A small-molecule ligand and the protein it binds are described below.
Small molecule (SMILES): CC(=O)N[C@@H]1[C@@H](O)[C@H](O)[C@@H](CO)O[C@H]1O

Sequence of chain 1.B:
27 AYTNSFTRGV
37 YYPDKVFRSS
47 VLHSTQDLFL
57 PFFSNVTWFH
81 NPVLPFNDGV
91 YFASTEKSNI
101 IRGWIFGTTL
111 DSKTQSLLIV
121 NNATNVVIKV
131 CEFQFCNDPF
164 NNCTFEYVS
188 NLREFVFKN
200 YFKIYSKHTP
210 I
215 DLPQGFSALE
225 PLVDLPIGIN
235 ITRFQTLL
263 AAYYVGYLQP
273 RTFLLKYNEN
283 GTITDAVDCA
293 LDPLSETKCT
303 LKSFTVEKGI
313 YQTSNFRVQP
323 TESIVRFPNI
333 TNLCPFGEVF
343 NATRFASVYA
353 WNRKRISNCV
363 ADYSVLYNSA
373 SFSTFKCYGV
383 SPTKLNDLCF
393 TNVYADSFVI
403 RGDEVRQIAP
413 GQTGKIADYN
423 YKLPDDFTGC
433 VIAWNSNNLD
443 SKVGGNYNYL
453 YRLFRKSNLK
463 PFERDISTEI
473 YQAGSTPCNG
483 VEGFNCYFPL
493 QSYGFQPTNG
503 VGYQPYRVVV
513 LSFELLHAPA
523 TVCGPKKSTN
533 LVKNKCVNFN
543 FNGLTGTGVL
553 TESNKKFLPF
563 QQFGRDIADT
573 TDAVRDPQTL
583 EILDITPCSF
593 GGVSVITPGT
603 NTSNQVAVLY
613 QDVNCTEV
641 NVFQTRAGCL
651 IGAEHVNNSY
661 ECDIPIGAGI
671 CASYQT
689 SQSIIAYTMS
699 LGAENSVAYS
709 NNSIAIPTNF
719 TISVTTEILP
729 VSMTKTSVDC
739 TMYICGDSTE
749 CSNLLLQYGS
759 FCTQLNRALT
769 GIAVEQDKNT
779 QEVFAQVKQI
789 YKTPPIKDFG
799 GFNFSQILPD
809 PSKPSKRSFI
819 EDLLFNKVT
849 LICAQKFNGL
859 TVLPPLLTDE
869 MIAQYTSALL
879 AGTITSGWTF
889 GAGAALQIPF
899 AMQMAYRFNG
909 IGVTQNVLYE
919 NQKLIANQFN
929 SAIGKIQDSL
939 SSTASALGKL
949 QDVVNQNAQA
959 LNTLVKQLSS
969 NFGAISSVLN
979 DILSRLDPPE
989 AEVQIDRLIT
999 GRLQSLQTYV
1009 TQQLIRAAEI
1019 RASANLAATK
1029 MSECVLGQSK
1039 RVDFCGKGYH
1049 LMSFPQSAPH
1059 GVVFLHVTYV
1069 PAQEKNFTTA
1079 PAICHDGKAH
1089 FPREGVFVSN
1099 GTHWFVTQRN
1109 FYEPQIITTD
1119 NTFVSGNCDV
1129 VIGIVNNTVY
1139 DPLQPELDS

Sequence of chain 1.C:
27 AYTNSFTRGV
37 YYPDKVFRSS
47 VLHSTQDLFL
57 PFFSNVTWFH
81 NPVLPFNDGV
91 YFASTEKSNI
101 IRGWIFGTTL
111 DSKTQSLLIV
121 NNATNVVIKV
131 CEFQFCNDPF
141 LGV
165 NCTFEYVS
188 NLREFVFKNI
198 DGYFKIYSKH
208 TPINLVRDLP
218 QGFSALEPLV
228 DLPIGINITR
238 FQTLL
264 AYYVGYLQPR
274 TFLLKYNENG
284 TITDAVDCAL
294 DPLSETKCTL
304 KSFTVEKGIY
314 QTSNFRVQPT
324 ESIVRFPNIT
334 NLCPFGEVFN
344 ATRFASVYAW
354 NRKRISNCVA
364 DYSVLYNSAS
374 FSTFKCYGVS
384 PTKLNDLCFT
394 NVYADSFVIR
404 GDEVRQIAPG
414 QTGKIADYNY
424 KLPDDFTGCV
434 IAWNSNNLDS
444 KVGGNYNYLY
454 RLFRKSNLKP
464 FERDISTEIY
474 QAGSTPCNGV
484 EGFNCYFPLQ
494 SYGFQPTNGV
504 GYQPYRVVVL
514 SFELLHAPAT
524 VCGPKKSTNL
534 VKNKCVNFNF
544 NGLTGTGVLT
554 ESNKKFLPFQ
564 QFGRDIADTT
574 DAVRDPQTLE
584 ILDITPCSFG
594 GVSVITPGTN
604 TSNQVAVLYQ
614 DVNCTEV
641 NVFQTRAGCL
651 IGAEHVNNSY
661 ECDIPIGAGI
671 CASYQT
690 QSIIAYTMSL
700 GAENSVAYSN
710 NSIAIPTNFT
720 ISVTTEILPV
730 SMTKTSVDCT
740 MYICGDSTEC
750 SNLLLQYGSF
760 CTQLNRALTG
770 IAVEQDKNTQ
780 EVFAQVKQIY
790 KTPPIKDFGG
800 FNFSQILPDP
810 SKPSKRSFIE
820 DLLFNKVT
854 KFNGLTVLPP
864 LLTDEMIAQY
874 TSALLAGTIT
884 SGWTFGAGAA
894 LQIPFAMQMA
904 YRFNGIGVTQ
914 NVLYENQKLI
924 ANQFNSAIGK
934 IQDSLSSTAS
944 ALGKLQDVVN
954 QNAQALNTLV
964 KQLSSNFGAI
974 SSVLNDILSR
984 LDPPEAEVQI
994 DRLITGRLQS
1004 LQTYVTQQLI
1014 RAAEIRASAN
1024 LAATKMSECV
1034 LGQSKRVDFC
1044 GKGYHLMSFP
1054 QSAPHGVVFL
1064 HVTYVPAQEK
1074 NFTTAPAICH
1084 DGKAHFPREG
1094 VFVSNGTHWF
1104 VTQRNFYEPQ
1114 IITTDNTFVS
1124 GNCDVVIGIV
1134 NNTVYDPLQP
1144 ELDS

Binding-site contacts:
Ligand atom C8 contacts residue ASN709 of chain 1.B at 4.3 Å.
Ligand atom N2 contacts residue ASN709 of chain 1.B at 2.9 Å (h-bond).
Ligand atom C3 contacts residue ASN709 of chain 1.B at 3.8 Å.
Ligand atom C1 contacts residue ASP796 of chain 1.C at 3.5 Å.
Ligand atom O5 contacts residue ASP796 of chain 1.C at 3.3 Å (salt-bridge).
Ligand atom C5 contacts residue ASN709 of chain 1.B at 3.7 Å.
Ligand atom C8 contacts residue ILE1130 of chain 1.B at 4.3 Å (hydrophobic).
Ligand atom C7 contacts residue ASN709 of chain 1.B at 3.1 Å.
Ligand atom C8 contacts residue GLY1131 of chain 1.B at 3.6 Å.
Ligand atom O5 contacts residue ASN709 of chain 1.B at 2.4 Å (h-bond).
Ligand atom C2 contacts residue ASN709 of chain 1.B at 2.5 Å.
Ligand atom C4 contacts residue ASN709 of chain 1.B at 4.2 Å.
Ligand atom C2 contacts residue ASP796 of chain 1.C at 4.2 Å.
Ligand atom O7 contacts residue ASN709 of chain 1.B at 3.0 Å (h-bond).
Ligand atom C1 contacts residue ASN709 of chain 1.B at 1.4 Å.
Ligand atom O7 contacts residue ASP796 of chain 1.C at 4.1 Å.